Sequence of chain 1.C:
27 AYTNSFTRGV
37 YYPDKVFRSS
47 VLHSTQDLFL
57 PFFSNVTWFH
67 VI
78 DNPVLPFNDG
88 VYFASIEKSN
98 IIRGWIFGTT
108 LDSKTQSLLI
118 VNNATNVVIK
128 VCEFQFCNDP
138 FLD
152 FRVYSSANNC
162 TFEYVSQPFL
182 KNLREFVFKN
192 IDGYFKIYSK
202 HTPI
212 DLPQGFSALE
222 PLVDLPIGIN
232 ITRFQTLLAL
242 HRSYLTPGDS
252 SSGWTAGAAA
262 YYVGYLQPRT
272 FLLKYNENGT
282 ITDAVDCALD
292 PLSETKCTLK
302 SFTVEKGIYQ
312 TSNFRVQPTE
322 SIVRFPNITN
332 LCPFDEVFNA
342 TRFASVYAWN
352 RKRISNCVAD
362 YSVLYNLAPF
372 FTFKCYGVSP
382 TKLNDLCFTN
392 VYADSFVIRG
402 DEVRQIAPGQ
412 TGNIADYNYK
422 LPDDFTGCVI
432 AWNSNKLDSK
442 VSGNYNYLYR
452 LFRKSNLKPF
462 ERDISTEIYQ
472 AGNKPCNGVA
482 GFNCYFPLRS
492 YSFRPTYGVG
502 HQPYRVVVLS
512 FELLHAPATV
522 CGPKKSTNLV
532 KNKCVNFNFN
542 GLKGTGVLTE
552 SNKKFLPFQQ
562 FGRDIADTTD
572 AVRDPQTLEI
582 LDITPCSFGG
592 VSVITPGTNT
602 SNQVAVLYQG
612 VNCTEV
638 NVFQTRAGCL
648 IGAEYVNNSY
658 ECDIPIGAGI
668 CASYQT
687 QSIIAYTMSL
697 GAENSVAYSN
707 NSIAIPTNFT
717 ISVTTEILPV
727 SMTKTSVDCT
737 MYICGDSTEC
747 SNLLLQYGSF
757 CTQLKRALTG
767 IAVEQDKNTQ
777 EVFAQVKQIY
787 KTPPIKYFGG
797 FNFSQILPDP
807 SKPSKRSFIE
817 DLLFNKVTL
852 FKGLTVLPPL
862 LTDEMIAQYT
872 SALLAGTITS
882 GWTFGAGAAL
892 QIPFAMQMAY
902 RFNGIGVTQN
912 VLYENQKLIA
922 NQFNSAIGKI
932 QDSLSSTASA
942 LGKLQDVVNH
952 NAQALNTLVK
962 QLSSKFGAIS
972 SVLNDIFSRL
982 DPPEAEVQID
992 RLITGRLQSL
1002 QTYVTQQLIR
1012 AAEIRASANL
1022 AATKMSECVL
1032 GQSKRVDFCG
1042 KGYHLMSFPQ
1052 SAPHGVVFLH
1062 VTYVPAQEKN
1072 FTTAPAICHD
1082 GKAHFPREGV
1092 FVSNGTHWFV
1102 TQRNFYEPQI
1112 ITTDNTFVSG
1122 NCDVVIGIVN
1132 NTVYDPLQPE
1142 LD

Binding-site contacts:
Ligand atom C1 contacts residue ASN798 of chain 1.C at 1.4 Å.
Ligand atom N2 contacts residue ASN798 of chain 1.C at 2.9 Å (h-bond).
Ligand atom C6 contacts residue GLN801 of chain 1.C at 3.8 Å.
Ligand atom C7 contacts residue ASN798 of chain 1.C at 3.5 Å.
Ligand atom C2 contacts residue ASN798 of chain 1.C at 2.4 Å.
Ligand atom N2 contacts residue SER800 of chain 1.C at 4.1 Å.
Ligand atom O5 contacts residue ASN798 of chain 1.C at 2.4 Å (h-bond).
Ligand atom C1 contacts residue SER800 of chain 1.C at 3.6 Å.
Ligand atom C5 contacts residue GLN801 of chain 1.C at 4.4 Å.
Ligand atom C2 contacts residue SER800 of chain 1.C at 4.3 Å.
Ligand atom C3 contacts residue ASN798 of chain 1.C at 3.8 Å.
Ligand atom O7 contacts residue ASN798 of chain 1.C at 3.8 Å.
Ligand atom O5 contacts residue SER800 of chain 1.C at 4.4 Å.
Ligand atom C5 contacts residue ASN798 of chain 1.C at 3.7 Å.
Ligand atom C4 contacts residue ASN798 of chain 1.C at 4.2 Å.

The small molecule below binds the protein below.
Small molecule (SMILES): CC(=O)N[C@@H]1[C@@H](O)[C@H](O)[C@@H](CO)O[C@H]1O